Sequence of chain 49.Z:
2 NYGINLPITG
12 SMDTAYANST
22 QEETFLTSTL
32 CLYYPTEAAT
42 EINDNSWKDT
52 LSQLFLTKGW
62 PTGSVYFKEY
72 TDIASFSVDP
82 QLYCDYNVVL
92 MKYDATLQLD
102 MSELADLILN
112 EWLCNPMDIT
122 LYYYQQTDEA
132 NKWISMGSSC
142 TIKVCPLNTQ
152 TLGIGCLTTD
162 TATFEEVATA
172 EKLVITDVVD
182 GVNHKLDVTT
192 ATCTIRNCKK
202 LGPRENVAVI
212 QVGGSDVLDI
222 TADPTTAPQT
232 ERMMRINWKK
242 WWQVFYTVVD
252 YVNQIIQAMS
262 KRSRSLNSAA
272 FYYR

Binding-site contacts:
Ligand atom C1 contacts residue ASN19 of chain 49.Z at 1.9 Å.
Ligand atom N2 contacts residue ASN19 of chain 49.Z at 4.0 Å.
Ligand atom C2 contacts residue ASN19 of chain 49.Z at 3.4 Å.
Ligand atom O5 contacts residue ASN19 of chain 49.Z at 2.2 Å (h-bond).
Ligand atom O7 contacts residue ASN19 of chain 49.Z at 4.5 Å.
Ligand atom C3 contacts residue ASN19 of chain 49.Z at 4.4 Å.
Ligand atom O6 contacts residue ASN19 of chain 49.Z at 4.5 Å.
Ligand atom C6 contacts residue ASN19 of chain 49.Z at 4.1 Å.
Ligand atom C5 contacts residue ASN19 of chain 49.Z at 3.4 Å.

A small-molecule ligand and the protein it binds are described below.
Small molecule (SMILES): CC(=O)N[C@H]1[C@H](O[C@H]2[C@H](O)[C@@H](NC(C)=O)CO[C@@H]2CO)O[C@H](CO)[C@@H](O)[C@@H]1O